This small molecule binds to this protein.
Small molecule (SMILES): CC(=O)N[C@@H]1[C@@H](O)[C@H](O)[C@@H](CO)O[C@H]1O

Binding-site contacts:
Ligand atom O7 contacts residue LEU463 of chain 1.A at 4.2 Å.
Ligand atom N2 contacts residue ASN464 of chain 1.A at 3.3 Å (h-bond).
Ligand atom C7 contacts residue SER462 of chain 1.A at 4.2 Å.
Ligand atom C7 contacts residue LEU463 of chain 1.A at 4.5 Å (hydrophobic).
Ligand atom C8 contacts residue LEU463 of chain 1.A at 4.3 Å (hydrophobic).
Ligand atom N2 contacts residue SER462 of chain 1.A at 4.3 Å.
Ligand atom C2 contacts residue ASN464 of chain 1.A at 2.7 Å.
Ligand atom O5 contacts residue ASN464 of chain 1.A at 2.4 Å (h-bond).
Ligand atom C5 contacts residue ASN464 of chain 1.A at 3.7 Å.
Ligand atom C3 contacts residue ASN464 of chain 1.A at 4.0 Å.
Ligand atom C8 contacts residue SER462 of chain 1.A at 3.6 Å.
Ligand atom O7 contacts residue ASN464 of chain 1.A at 3.1 Å (h-bond).
Ligand atom C1 contacts residue ASN464 of chain 1.A at 1.5 Å.
Ligand atom C7 contacts residue ASN464 of chain 1.A at 3.4 Å.
Ligand atom C4 contacts residue ASN464 of chain 1.A at 4.3 Å.

Sequence of chain 1.A:
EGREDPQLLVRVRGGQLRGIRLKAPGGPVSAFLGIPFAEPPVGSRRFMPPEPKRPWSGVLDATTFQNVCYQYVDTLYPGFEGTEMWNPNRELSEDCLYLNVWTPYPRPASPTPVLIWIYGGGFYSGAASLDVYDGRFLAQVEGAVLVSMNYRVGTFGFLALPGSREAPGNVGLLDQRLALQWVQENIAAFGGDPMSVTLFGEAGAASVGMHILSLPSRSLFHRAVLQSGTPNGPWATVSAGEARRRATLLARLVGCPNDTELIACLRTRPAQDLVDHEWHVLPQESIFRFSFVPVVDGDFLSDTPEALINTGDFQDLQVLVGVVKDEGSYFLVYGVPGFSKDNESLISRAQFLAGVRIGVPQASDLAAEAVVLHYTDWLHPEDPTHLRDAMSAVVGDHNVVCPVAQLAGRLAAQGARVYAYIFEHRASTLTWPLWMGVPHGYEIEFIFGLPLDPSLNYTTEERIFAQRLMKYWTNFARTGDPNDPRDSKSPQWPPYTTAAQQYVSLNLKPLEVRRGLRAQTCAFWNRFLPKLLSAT